Sequence of chain 2.C:
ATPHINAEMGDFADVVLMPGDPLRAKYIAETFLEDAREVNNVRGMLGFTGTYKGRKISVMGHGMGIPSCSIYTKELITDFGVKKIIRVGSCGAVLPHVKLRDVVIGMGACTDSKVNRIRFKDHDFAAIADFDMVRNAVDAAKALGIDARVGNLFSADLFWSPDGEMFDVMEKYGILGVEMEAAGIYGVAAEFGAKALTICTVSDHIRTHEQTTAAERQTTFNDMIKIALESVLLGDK

The small molecule below binds the protein below.
Small molecule (SMILES): Nc1ncnc2c([C@@H]3O[C@H](CO)[C@@H](O)[C@H]3O)n[nH]c12

Binding-site contacts:
Ligand atom C9 contacts residue SER90 of chain 2.B at 3.7 Å.
Ligand atom C5 contacts residue VAL178 of chain 2.B at 3.5 Å (hydrophobic).
Ligand atom O3' contacts residue GLU181 of chain 2.B at 2.5 Å (salt-bridge).
Ligand atom O4' contacts residue SER90 of chain 2.B at 3.3 Å (h-bond).
Ligand atom C3' contacts residue GLU181 of chain 2.B at 3.5 Å.
Ligand atom C1' contacts residue SO41 of chain 2.E at 3.1 Å.
Ligand atom N6 contacts residue ASP204 of chain 2.B at 3.1 Å (salt-bridge).
Ligand atom O2' contacts residue GLU181 of chain 2.B at 2.4 Å (salt-bridge).
Ligand atom C3' contacts residue SO41 of chain 2.E at 3.5 Å.
Ligand atom O2' contacts residue SO41 of chain 2.E at 3.1 Å (h-bond).
Ligand atom N6 contacts residue GLY92 of chain 2.B at 3.7 Å.
Ligand atom C2' contacts residue GLU181 of chain 2.B at 3.6 Å.
Ligand atom C4 contacts residue VAL178 of chain 2.B at 3.6 Å (hydrophobic).
Ligand atom N8 contacts residue SER90 of chain 2.B at 3.1 Å (h-bond).
Ligand atom O4' contacts residue SO41 of chain 2.E at 3.1 Å (h-bond).
Ligand atom O4' contacts residue ARG43 of chain 2.C at 3.5 Å (salt-bridge).
Ligand atom C1' contacts residue SER90 of chain 2.B at 3.5 Å.
Ligand atom O2' contacts residue ARG87 of chain 2.B at 3.0 Å (salt-bridge).
Ligand atom O2' contacts residue GLU179 of chain 2.B at 3.3 Å.
Ligand atom N6 contacts residue ILE206 of chain 2.B at 3.7 Å.
Ligand atom O3' contacts residue MET64 of chain 2.B at 3.7 Å.
Ligand atom N7 contacts residue CYS91 of chain 2.B at 3.6 Å.
Ligand atom O5' contacts residue HIS4 of chain 2.C at 2.6 Å (h-bond).
Ligand atom O2' contacts residue MET180 of chain 2.B at 3.1 Å (h-bond).
Ligand atom N1 contacts residue VAL178 of chain 2.B at 3.7 Å.
Ligand atom N3 contacts residue VAL178 of chain 2.B at 3.7 Å.
Ligand atom C6 contacts residue VAL178 of chain 2.B at 3.5 Å (hydrophobic).
Ligand atom N3 contacts residue GLU179 of chain 2.B at 3.6 Å.
Ligand atom C4' contacts residue ARG43 of chain 2.C at 3.6 Å.
Ligand atom C2 contacts residue PHE159 of chain 2.B at 3.7 Å (hydrophobic).
Ligand atom N7 contacts residue ASP204 of chain 2.B at 3.1 Å (salt-bridge).
Ligand atom N7 contacts residue GLY92 of chain 2.B at 3.6 Å.
Ligand atom C2' contacts residue MET180 of chain 2.B at 3.7 Å (hydrophobic).
Ligand atom O5' contacts residue ARG43 of chain 2.C at 3.6 Å.
Ligand atom C5' contacts residue HIS4 of chain 2.C at 3.2 Å.
Ligand atom N3 contacts residue MET180 of chain 2.B at 3.5 Å.
Ligand atom C2' contacts residue SO41 of chain 2.E at 3.5 Å.
Ligand atom O3' contacts residue SO41 of chain 2.E at 2.6 Å (h-bond).
Ligand atom C4' contacts residue SO41 of chain 2.E at 3.4 Å.
Ligand atom O5' contacts residue PHE159 of chain 2.B at 3.5 Å.

Sequence of chain 2.B:
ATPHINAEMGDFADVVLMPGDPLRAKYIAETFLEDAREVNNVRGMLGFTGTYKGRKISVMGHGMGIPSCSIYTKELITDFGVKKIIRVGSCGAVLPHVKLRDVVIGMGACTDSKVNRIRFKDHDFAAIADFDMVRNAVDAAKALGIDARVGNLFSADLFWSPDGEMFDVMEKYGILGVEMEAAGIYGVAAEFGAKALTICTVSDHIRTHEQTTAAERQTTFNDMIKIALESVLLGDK